Sequence of chain 1.A:
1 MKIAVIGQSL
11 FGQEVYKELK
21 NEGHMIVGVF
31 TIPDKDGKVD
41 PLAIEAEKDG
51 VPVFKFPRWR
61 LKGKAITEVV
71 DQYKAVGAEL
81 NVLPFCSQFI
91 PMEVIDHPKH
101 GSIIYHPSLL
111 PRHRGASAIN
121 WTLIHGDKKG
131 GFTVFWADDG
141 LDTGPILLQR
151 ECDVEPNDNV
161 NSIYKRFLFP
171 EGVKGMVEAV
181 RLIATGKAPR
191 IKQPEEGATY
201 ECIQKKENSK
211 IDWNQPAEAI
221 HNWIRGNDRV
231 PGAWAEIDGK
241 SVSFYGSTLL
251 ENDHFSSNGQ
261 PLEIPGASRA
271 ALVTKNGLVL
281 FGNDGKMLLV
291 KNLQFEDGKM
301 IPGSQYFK

Binding-site contacts:
Ligand atom CA1 contacts residue ASP142 of chain 1.A at 3.5 Å.
Ligand atom N3 contacts residue ASP138 of chain 1.A at 3.5 Å (salt-bridge).
Ligand atom NA2 contacts residue ILE95 of chain 1.A at 3.5 Å.
Ligand atom C7 contacts residue CYS86 of chain 1.A at 3.8 Å (hydrophobic).
Ligand atom C12 contacts residue ALA116 of chain 1.A at 3.8 Å (hydrophobic).
Ligand atom O4 contacts residue GLY140 of chain 1.A at 3.2 Å (h-bond).
Ligand atom C2 contacts residue PHE89 of chain 1.A at 3.8 Å (hydrophobic).
Ligand atom C4 contacts residue GLY140 of chain 1.A at 3.7 Å.
Ligand atom C4A contacts residue PHE89 of chain 1.A at 3.7 Å (hydrophobic).
Ligand atom C8 contacts residue GLN88 of chain 1.A at 3.5 Å.
Ligand atom N contacts residue SER87 of chain 1.A at 2.8 Å (h-bond).
Ligand atom NA2 contacts residue MET92 of chain 1.A at 3.7 Å.
Ligand atom C4A contacts residue ILE104 of chain 1.A at 3.4 Å (hydrophobic).
Ligand atom N3 contacts residue PHE89 of chain 1.A at 3.7 Å.
Ligand atom OE1 contacts residue ARG60 of chain 1.A at 3.4 Å (salt-bridge).
Ligand atom C13 contacts residue CYS86 of chain 1.A at 3.4 Å (hydrophobic).
Ligand atom C5 contacts residue ILE104 of chain 1.A at 3.7 Å (hydrophobic).
Ligand atom C4 contacts residue ILE104 of chain 1.A at 3.6 Å (hydrophobic).
Ligand atom OA1 contacts residue HIS106 of chain 1.A at 3.0 Å (h-bond).
Ligand atom C12 contacts residue SER87 of chain 1.A at 3.6 Å.
Ligand atom OA1 contacts residue ASP142 of chain 1.A at 2.9 Å (salt-bridge).
Ligand atom CD contacts residue PHE89 of chain 1.A at 3.4 Å (hydrophobic).
Ligand atom CA contacts residue SER87 of chain 1.A at 3.5 Å.
Ligand atom NA2 contacts residue ILE90 of chain 1.A at 3.1 Å (h-bond).
Ligand atom C7 contacts residue GLN88 of chain 1.A at 3.7 Å.
Ligand atom OE2 contacts residue ARG60 of chain 1.A at 3.6 Å (salt-bridge).
Ligand atom O2 contacts residue ILE203 of chain 1.A at 3.4 Å.
Ligand atom C13 contacts residue ALA116 of chain 1.A at 3.7 Å (hydrophobic).
Ligand atom O4 contacts residue ASP142 of chain 1.A at 2.9 Å (salt-bridge).
Ligand atom N3 contacts residue GLY140 of chain 1.A at 3.5 Å (h-bond).
Ligand atom CA1 contacts residue ALA116 of chain 1.A at 3.6 Å (hydrophobic).
Ligand atom C15 contacts residue LEU141 of chain 1.A at 3.5 Å (hydrophobic).
Ligand atom NA2 contacts residue ASP138 of chain 1.A at 3.4 Å (salt-bridge).
Ligand atom N1 contacts residue ILE90 of chain 1.A at 3.4 Å (h-bond).
Ligand atom C8A contacts residue ILE104 of chain 1.A at 3.7 Å (hydrophobic).
Ligand atom C5 contacts residue ASP142 of chain 1.A at 3.5 Å.
Ligand atom OE2 contacts residue PHE89 of chain 1.A at 3.2 Å (h-bond).
Ligand atom C8A contacts residue PHE89 of chain 1.A at 3.8 Å (hydrophobic).
Ligand atom CG contacts residue PHE89 of chain 1.A at 3.3 Å (hydrophobic).
Ligand atom C4 contacts residue PHE89 of chain 1.A at 3.6 Å (hydrophobic).

The protein below binds the small molecule below.
Small molecule (SMILES): Nc1nc(O)c2cc(CN(C=O)c3ccc(C(=O)N[C@@H](CCC(=O)O)C(=O)O)cc3)ccc2n1